A small-molecule ligand and the protein it binds are described below.
Small molecule (SMILES): C[C@H]1O[C@@H](n2cnc3c(N)ncnc32)[C@H](O)[C@@H]1O

Sequence of chain 1.A:
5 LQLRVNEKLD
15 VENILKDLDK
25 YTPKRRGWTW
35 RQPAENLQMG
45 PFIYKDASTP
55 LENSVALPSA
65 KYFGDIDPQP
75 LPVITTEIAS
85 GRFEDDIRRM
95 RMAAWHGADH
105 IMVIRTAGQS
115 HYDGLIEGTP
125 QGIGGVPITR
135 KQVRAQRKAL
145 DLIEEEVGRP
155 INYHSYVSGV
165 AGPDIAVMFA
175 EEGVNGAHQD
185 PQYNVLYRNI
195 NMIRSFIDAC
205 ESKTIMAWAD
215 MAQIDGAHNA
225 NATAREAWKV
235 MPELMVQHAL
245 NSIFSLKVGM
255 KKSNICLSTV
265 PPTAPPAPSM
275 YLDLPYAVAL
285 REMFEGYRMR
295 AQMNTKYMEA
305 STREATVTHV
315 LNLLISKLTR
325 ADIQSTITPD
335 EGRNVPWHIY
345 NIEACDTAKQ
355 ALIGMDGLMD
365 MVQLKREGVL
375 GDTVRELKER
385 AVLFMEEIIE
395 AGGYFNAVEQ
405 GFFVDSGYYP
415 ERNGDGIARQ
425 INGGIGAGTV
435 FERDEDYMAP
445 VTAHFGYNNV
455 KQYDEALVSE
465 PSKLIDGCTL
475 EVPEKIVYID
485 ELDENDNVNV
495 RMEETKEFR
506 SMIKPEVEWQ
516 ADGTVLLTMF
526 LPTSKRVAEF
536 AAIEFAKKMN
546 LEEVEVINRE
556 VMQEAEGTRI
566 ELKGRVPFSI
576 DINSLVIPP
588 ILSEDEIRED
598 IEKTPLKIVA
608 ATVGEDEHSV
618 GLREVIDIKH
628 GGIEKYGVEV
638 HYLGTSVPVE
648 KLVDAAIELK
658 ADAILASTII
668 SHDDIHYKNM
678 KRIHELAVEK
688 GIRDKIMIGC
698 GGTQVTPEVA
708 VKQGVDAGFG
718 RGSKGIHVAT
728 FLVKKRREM

Binding-site contacts:
Ligand atom C3' contacts residue ASP487 of chain 1.A at 4.0 Å.
Ligand atom O3' contacts residue ASP487 of chain 1.A at 3.0 Å (salt-bridge).
Ligand atom C4 contacts residue ASP487 of chain 1.A at 4.2 Å.
Ligand atom N9 contacts residue LEU486 of chain 1.A at 4.1 Å.
Ligand atom N1 contacts residue ASP487 of chain 1.A at 4.4 Å.
Ligand atom C2 contacts residue ASP487 of chain 1.A at 3.5 Å.
Ligand atom C2' contacts residue ASP487 of chain 1.A at 4.0 Å.
Ligand atom C8 contacts residue LEU486 of chain 1.A at 3.9 Å (hydrophobic).
Ligand atom C6 contacts residue LEU486 of chain 1.A at 3.4 Å (hydrophobic).
Ligand atom N3 contacts residue ASP487 of chain 1.A at 3.5 Å.
Ligand atom C5 contacts residue LEU486 of chain 1.A at 3.8 Å (hydrophobic).
Ligand atom N6 contacts residue LEU486 of chain 1.A at 4.0 Å.
Ligand atom C4 contacts residue LEU486 of chain 1.A at 3.9 Å (hydrophobic).
Ligand atom O3' contacts residue ASP490 of chain 1.A at 4.2 Å.
Ligand atom O3' contacts residue PRO124 of chain 1.A at 4.1 Å.
Ligand atom N3 contacts residue LEU486 of chain 1.A at 3.7 Å.
Ligand atom C2' contacts residue PRO124 of chain 1.A at 4.3 Å (hydrophobic).
Ligand atom O2' contacts residue LEU486 of chain 1.A at 4.3 Å.
Ligand atom C2 contacts residue LEU486 of chain 1.A at 3.2 Å (hydrophobic).
Ligand atom N7 contacts residue LEU486 of chain 1.A at 3.8 Å.
Ligand atom N1 contacts residue LEU486 of chain 1.A at 3.0 Å (h-bond).
Ligand atom O2' contacts residue PRO124 of chain 1.A at 3.9 Å.
Ligand atom C3' contacts residue PRO124 of chain 1.A at 4.3 Å (hydrophobic).
Ligand atom O2' contacts residue ASP487 of chain 1.A at 3.8 Å.
Ligand atom O2' contacts residue GLU121 of chain 1.A at 3.5 Å (salt-bridge).